Binding-site contacts:
Ligand atom C3 contacts residue ARG80 of chain 1.A at 4.1 Å.
Ligand atom O3 contacts residue PLP1 of chain 1.E at 2.9 Å.
Ligand atom C3 contacts residue GLU359 of chain 1.B at 3.7 Å.
Ligand atom C3 contacts residue TYR78 of chain 1.A at 3.7 Å (hydrophobic).
Ligand atom C contacts residue GLU359 of chain 1.B at 4.4 Å.
Ligand atom C2 contacts residue ARG80 of chain 1.A at 4.4 Å.
Ligand atom OXT contacts residue TYR133 of chain 1.B at 4.0 Å.
Ligand atom C contacts residue LEU361 of chain 1.B at 4.4 Å (hydrophobic).
Ligand atom C4 contacts residue GLU359 of chain 1.B at 3.7 Å.
Ligand atom C contacts residue ASN360 of chain 1.B at 3.4 Å.
Ligand atom C2 contacts residue LYS230 of chain 1.B at 4.4 Å.
Ligand atom C4 contacts residue ARG80 of chain 1.A at 3.9 Å.
Ligand atom OXT contacts residue ASN360 of chain 1.B at 4.1 Å.
Ligand atom O contacts residue ASN360 of chain 1.B at 2.2 Å (h-bond).
Ligand atom O3 contacts residue ARG80 of chain 1.A at 3.8 Å.
Ligand atom C contacts residue TYR133 of chain 1.B at 4.3 Å (hydrophobic).
Ligand atom C4 contacts residue TYR78 of chain 1.A at 4.4 Å (hydrophobic).
Ligand atom O3 contacts residue TYR78 of chain 1.A at 4.2 Å.
Ligand atom C2 contacts residue PLP1 of chain 1.E at 4.0 Å.
Ligand atom C4 contacts residue TYR133 of chain 1.B at 2.9 Å (hydrophobic).
Ligand atom OXT contacts residue ARG395 of chain 1.B at 3.0 Å (salt-bridge).
Ligand atom C2 contacts residue ASN360 of chain 1.B at 4.4 Å.
Ligand atom O contacts residue ARG395 of chain 1.B at 3.7 Å.
Ligand atom OXT contacts residue ASN180 of chain 1.B at 3.6 Å.
Ligand atom O3 contacts residue TYR133 of chain 1.B at 2.4 Å (h-bond).
Ligand atom C3 contacts residue TYR133 of chain 1.B at 3.4 Å (hydrophobic).
Ligand atom O contacts residue TYR78 of chain 1.A at 4.4 Å.
Ligand atom C2 contacts residue TYR78 of chain 1.A at 4.2 Å (hydrophobic).
Ligand atom O contacts residue GLU359 of chain 1.B at 3.4 Å.
Ligand atom C2 contacts residue TYR133 of chain 1.B at 3.1 Å (hydrophobic).
Ligand atom O3 contacts residue LYS230 of chain 1.B at 3.5 Å (salt-bridge).
Ligand atom O contacts residue LEU361 of chain 1.B at 4.4 Å.
Ligand atom C contacts residue ARG395 of chain 1.B at 3.8 Å.
Ligand atom OXT contacts residue LEU361 of chain 1.B at 3.8 Å.

Sequence of chain 1.A:
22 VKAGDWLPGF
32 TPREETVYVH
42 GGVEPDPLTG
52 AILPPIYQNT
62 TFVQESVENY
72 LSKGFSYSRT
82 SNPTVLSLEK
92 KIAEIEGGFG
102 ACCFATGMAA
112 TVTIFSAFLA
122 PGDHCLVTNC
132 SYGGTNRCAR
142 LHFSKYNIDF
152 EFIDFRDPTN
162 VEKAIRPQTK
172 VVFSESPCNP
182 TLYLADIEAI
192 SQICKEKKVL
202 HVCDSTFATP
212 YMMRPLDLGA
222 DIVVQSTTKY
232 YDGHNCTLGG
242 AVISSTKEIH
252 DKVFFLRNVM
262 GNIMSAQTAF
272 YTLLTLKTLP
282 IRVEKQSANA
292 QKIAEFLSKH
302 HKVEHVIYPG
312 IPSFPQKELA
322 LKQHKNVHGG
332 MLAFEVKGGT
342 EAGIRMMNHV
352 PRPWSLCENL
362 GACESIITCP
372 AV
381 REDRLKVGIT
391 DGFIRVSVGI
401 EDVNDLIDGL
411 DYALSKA

Sequence of chain 1.B:
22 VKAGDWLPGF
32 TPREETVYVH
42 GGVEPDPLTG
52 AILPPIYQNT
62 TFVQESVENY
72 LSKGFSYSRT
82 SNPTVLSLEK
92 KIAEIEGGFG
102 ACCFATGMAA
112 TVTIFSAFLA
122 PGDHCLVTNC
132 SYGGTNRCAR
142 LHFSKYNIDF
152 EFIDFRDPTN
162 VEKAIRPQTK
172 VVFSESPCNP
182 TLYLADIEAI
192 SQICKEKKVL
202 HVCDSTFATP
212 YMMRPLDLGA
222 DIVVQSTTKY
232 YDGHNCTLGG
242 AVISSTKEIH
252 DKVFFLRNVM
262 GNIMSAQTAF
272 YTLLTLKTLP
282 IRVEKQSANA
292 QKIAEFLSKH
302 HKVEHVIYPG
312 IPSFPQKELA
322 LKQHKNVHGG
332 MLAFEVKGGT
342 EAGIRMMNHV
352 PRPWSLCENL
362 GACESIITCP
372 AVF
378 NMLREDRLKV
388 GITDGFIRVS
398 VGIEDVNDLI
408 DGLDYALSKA

This small molecule binds to this protein.
Small molecule (SMILES): CCC(=O)C(=O)O